A protein and the small-molecule ligand that binds it are described below.
Small molecule (SMILES): CC(=O)N[C@@H]1[C@@H](O)[C@H](O)[C@@H](CO)O[C@H]1O

Binding-site contacts:
Ligand atom C5 contacts residue ASN119 of chain 1.C at 3.7 Å.
Ligand atom O5 contacts residue ASN119 of chain 1.C at 2.4 Å (h-bond).
Ligand atom C2 contacts residue ASN119 of chain 1.C at 2.5 Å.
Ligand atom O5 contacts residue THR121 of chain 1.C at 4.0 Å.
Ligand atom O7 contacts residue ASN119 of chain 1.C at 3.9 Å.
Ligand atom C1 contacts residue THR121 of chain 1.C at 3.4 Å.
Ligand atom C3 contacts residue ASN119 of chain 1.C at 3.9 Å.
Ligand atom C4 contacts residue ASN119 of chain 1.C at 4.3 Å.
Ligand atom C7 contacts residue ASN119 of chain 1.C at 3.6 Å.
Ligand atom C1 contacts residue ASN119 of chain 1.C at 1.4 Å.
Ligand atom C3 contacts residue THR121 of chain 1.C at 4.4 Å.
Ligand atom C5 contacts residue THR121 of chain 1.C at 4.0 Å.
Ligand atom N2 contacts residue ASN119 of chain 1.C at 3.0 Å (h-bond).
Ligand atom N2 contacts residue THR121 of chain 1.C at 4.3 Å.
Ligand atom C2 contacts residue THR121 of chain 1.C at 4.2 Å.

Sequence of chain 1.C:
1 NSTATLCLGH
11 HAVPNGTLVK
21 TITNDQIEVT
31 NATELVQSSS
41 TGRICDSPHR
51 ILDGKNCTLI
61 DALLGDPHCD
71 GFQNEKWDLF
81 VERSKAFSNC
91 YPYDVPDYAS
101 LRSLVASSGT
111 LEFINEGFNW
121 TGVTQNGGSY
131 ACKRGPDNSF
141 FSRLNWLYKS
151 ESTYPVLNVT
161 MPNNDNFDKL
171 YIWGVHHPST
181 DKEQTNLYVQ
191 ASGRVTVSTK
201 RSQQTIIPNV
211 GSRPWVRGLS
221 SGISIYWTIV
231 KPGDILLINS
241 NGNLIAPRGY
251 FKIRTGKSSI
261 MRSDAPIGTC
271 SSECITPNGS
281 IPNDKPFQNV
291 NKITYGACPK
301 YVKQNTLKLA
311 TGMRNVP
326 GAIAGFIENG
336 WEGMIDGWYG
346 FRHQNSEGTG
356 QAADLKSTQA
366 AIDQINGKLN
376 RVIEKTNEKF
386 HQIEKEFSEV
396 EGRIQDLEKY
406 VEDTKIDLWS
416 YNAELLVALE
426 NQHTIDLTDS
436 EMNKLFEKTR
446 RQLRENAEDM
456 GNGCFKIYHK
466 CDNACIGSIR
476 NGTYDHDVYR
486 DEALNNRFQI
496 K